A protein and the small-molecule ligand that binds it are described below.
Small molecule (SMILES): Nc1nc2c(ncn2[C@@H]2O[C@H](CO[P](=O)(O)O[P](=O)(O)NP(=O)(O)O)[C@@H](O)[C@H]2O)c(=O)[nH]1

Sequence of chain 1.F:
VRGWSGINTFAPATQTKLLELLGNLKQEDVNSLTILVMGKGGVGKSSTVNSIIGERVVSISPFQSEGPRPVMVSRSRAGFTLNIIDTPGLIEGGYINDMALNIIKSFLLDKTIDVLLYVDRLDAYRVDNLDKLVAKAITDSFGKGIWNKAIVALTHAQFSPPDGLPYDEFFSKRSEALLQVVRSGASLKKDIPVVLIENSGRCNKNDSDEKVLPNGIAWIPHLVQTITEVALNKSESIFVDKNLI

Sequence of chain 1.E:
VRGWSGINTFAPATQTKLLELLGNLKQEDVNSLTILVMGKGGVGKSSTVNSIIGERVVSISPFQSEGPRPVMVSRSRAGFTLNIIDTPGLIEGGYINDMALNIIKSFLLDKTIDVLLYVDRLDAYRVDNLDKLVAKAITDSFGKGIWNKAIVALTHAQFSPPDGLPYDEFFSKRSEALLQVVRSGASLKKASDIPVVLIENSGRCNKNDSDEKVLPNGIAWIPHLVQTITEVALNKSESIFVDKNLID

Binding-site contacts:
Ligand atom N3B contacts residue MG1 of chain 1.T at 3.4 Å.
Ligand atom N3B contacts residue ARG133 of chain 1.F at 3.0 Å (salt-bridge).
Ligand atom N3B contacts residue GLY49 of chain 1.E at 3.3 Å (h-bond).
Ligand atom O3A contacts residue GLY51 of chain 1.E at 3.1 Å (h-bond).
Ligand atom O6 contacts residue HIS163 of chain 1.E at 3.0 Å (h-bond).
Ligand atom PB contacts residue MG1 of chain 1.T at 3.2 Å.
Ligand atom O2A contacts residue ILE67 of chain 1.E at 3.3 Å.
Ligand atom N1 contacts residue GLU210 of chain 1.E at 2.7 Å (salt-bridge).
Ligand atom O2G contacts residue MG1 of chain 1.T at 2.0 Å.
Ligand atom O1A contacts residue SER54 of chain 1.E at 2.8 Å (h-bond).
Ligand atom O1B contacts residue VAL50 of chain 1.E at 3.4 Å (h-bond).
Ligand atom O1B contacts residue GLY51 of chain 1.E at 3.1 Å (h-bond).
Ligand atom C5 contacts residue HIS163 of chain 1.E at 3.2 Å.
Ligand atom PG contacts residue ARG133 of chain 1.F at 3.4 Å.
Ligand atom O1G contacts residue ARG133 of chain 1.F at 2.6 Å (salt-bridge).
Ligand atom O3' contacts residue ASP170 of chain 1.F at 2.9 Å (salt-bridge).
Ligand atom C8 contacts residue SER54 of chain 1.E at 3.3 Å.
Ligand atom O6 contacts residue GLU210 of chain 1.E at 3.4 Å (salt-bridge).
Ligand atom PG contacts residue MG1 of chain 1.T at 3.3 Å.
Ligand atom O2B contacts residue MG1 of chain 1.T at 2.0 Å.
Ligand atom O3' contacts residue PRO169 of chain 1.F at 3.3 Å.
Ligand atom C6 contacts residue HIS163 of chain 1.E at 3.4 Å.
Ligand atom O3G contacts residue GLY49 of chain 1.E at 3.3 Å (h-bond).
Ligand atom O1B contacts residue LYS52 of chain 1.E at 3.0 Å (salt-bridge).
Ligand atom C4 contacts residue HIS163 of chain 1.E at 3.1 Å.
Ligand atom O6 contacts residue ASN211 of chain 1.E at 3.0 Å (h-bond).
Ligand atom O3' contacts residue PRO69 of chain 1.E at 3.3 Å.
Ligand atom O3G contacts residue LYS52 of chain 1.E at 2.7 Å (salt-bridge).
Ligand atom N2 contacts residue GLU210 of chain 1.E at 3.4 Å (salt-bridge).
Ligand atom C4' contacts residue TYR132 of chain 1.F at 3.4 Å (hydrophobic).
Ligand atom C3' contacts residue ASP170 of chain 1.F at 3.3 Å.
Ligand atom O2' contacts residue ASP170 of chain 1.F at 3.0 Å (salt-bridge).
Ligand atom O2A contacts residue SER68 of chain 1.E at 3.0 Å (h-bond).
Ligand atom O2' contacts residue PRO169 of chain 1.F at 3.5 Å.
Ligand atom O1A contacts residue GLY51 of chain 1.E at 3.5 Å.
Ligand atom O4' contacts residue TYR132 of chain 1.F at 3.0 Å.
Ligand atom N7 contacts residue ASN211 of chain 1.E at 3.2 Å (h-bond).
Ligand atom N9 contacts residue HIS163 of chain 1.E at 3.4 Å.
Ligand atom O2B contacts residue SER53 of chain 1.E at 2.8 Å (h-bond).
Ligand atom N3 contacts residue HIS163 of chain 1.E at 3.5 Å (h-bond).